Sequence of chain 1.B:
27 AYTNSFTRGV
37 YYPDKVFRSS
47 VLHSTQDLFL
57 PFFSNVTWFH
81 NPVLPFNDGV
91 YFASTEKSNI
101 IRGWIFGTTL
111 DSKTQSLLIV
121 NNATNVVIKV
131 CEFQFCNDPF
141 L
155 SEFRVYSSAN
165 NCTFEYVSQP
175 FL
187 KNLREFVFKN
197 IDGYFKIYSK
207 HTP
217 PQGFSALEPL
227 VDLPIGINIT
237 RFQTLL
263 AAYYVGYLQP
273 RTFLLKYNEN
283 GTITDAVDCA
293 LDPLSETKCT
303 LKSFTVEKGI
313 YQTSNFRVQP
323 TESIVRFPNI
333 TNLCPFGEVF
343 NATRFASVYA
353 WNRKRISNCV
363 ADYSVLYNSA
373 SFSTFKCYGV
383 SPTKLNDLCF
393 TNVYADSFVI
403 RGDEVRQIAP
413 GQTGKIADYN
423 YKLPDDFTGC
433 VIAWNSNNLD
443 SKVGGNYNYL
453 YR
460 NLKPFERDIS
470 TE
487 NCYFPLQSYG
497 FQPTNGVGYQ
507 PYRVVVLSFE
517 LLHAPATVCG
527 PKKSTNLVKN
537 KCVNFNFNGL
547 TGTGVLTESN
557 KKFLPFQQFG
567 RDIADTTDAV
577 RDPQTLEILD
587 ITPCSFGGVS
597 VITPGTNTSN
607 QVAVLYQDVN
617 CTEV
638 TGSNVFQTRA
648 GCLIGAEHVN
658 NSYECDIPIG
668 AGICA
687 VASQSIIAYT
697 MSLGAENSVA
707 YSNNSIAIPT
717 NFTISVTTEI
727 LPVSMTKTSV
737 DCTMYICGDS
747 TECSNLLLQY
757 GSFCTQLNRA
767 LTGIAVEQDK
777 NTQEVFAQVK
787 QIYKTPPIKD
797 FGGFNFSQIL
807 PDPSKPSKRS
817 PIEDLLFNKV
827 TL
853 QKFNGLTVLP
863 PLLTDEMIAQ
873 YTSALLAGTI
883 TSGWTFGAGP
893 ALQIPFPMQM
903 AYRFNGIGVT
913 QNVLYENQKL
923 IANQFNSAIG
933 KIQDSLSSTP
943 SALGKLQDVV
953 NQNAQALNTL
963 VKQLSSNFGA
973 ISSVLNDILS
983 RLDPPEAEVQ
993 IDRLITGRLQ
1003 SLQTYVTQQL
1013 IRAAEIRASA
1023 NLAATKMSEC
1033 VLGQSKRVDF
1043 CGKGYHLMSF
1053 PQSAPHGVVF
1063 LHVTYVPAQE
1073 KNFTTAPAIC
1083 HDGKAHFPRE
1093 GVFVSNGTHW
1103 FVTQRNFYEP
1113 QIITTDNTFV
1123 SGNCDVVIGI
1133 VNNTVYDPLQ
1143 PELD

Binding-site contacts:
Ligand atom O7 contacts residue ASN717 of chain 1.B at 3.3 Å (h-bond).
Ligand atom C3 contacts residue ASN717 of chain 1.B at 3.8 Å.
Ligand atom O5 contacts residue PHE718 of chain 1.B at 4.2 Å.
Ligand atom C4 contacts residue GLN926 of chain 1.B at 4.4 Å.
Ligand atom C6 contacts residue GLN926 of chain 1.B at 3.7 Å.
Ligand atom O7 contacts residue GLN1071 of chain 1.B at 3.7 Å.
Ligand atom O6 contacts residue GLN926 of chain 1.B at 4.3 Å.
Ligand atom N2 contacts residue ASN717 of chain 1.B at 2.9 Å (h-bond).
Ligand atom C8 contacts residue ASN717 of chain 1.B at 3.8 Å.
Ligand atom C2 contacts residue ASN717 of chain 1.B at 2.5 Å.
Ligand atom C1 contacts residue PHE718 of chain 1.B at 4.3 Å (hydrophobic).
Ligand atom C4 contacts residue ASN717 of chain 1.B at 4.2 Å.
Ligand atom C5 contacts residue GLN926 of chain 1.B at 3.4 Å.
Ligand atom O4 contacts residue GLN926 of chain 1.B at 4.4 Å.
Ligand atom O5 contacts residue GLN926 of chain 1.B at 4.1 Å.
Ligand atom O5 contacts residue ASN717 of chain 1.B at 2.4 Å (h-bond).
Ligand atom C1 contacts residue ASN717 of chain 1.B at 1.4 Å.
Ligand atom C7 contacts residue ASN717 of chain 1.B at 3.3 Å.
Ligand atom C5 contacts residue ASN717 of chain 1.B at 3.7 Å.

The small molecule below binds the protein below.
Small molecule (SMILES): CC(=O)N[C@@H]1[C@@H](O)[C@H](O)[C@@H](CO)O[C@H]1O